The small molecule below binds the protein below.
Small molecule (SMILES): O=C(O)c1cncc(Br)c1

Sequence of chain 1.A:
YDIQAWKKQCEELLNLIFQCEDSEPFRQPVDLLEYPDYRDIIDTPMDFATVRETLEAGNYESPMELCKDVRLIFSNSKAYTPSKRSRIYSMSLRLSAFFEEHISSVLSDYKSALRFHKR

Binding-site contacts:
Ligand atom BR contacts residue TYR104 of chain 1.A at 3.8 Å.
Ligand atom C2 contacts residue THR105 of chain 1.A at 3.8 Å.
Ligand atom C5 contacts residue TYR59 of chain 1.A at 4.0 Å (hydrophobic).
Ligand atom O contacts residue ILE112 of chain 1.A at 4.2 Å.
Ligand atom C1 contacts residue TYR104 of chain 1.A at 4.2 Å (hydrophobic).
Ligand atom C2 contacts residue TYR104 of chain 1.A at 4.5 Å (hydrophobic).
Ligand atom C3 contacts residue SER101 of chain 1.A at 3.8 Å.
Ligand atom O contacts residue THR105 of chain 1.A at 3.5 Å (h-bond).
Ligand atom O1 contacts residue TYR59 of chain 1.A at 4.1 Å.
Ligand atom N contacts residue ILE112 of chain 1.A at 3.5 Å.
Ligand atom BR contacts residue VAL54 of chain 1.A at 3.6 Å.
Ligand atom O1 contacts residue PRO106 of chain 1.A at 4.1 Å.
Ligand atom C4 contacts residue ILE112 of chain 1.A at 3.9 Å (hydrophobic).
Ligand atom N contacts residue TYR113 of chain 1.A at 4.4 Å.
Ligand atom C2 contacts residue SER101 of chain 1.A at 3.9 Å.
Ligand atom N contacts residue SER101 of chain 1.A at 3.0 Å (h-bond).
Ligand atom C3 contacts residue TYR104 of chain 1.A at 3.9 Å (hydrophobic).
Ligand atom C2 contacts residue TYR113 of chain 1.A at 4.1 Å (hydrophobic).
Ligand atom C1 contacts residue THR105 of chain 1.A at 4.4 Å.
Ligand atom C4 contacts residue TYR104 of chain 1.A at 3.5 Å (hydrophobic).
Ligand atom BR contacts residue TYR59 of chain 1.A at 4.0 Å.
Ligand atom C contacts residue THR105 of chain 1.A at 4.3 Å.
Ligand atom O contacts residue SER110 of chain 1.A at 2.8 Å (h-bond).
Ligand atom BR contacts residue TYR62 of chain 1.A at 4.0 Å.
Ligand atom N contacts residue TYR104 of chain 1.A at 4.4 Å.
Ligand atom N contacts residue THR105 of chain 1.A at 4.3 Å.
Ligand atom C5 contacts residue ILE112 of chain 1.A at 3.9 Å (hydrophobic).
Ligand atom C contacts residue PRO106 of chain 1.A at 3.8 Å (hydrophobic).
Ligand atom C2 contacts residue ILE112 of chain 1.A at 3.6 Å (hydrophobic).
Ligand atom O1 contacts residue ILE112 of chain 1.A at 4.3 Å.
Ligand atom C5 contacts residue TYR104 of chain 1.A at 3.6 Å (hydrophobic).
Ligand atom C3 contacts residue ILE112 of chain 1.A at 3.6 Å (hydrophobic).
Ligand atom C2 contacts residue SER110 of chain 1.A at 4.1 Å.
Ligand atom C contacts residue ILE112 of chain 1.A at 4.1 Å (hydrophobic).
Ligand atom C1 contacts residue ILE112 of chain 1.A at 3.8 Å (hydrophobic).
Ligand atom C contacts residue SER110 of chain 1.A at 3.9 Å.
Ligand atom O contacts residue PRO106 of chain 1.A at 3.5 Å.